Sequence of chain 1.A:
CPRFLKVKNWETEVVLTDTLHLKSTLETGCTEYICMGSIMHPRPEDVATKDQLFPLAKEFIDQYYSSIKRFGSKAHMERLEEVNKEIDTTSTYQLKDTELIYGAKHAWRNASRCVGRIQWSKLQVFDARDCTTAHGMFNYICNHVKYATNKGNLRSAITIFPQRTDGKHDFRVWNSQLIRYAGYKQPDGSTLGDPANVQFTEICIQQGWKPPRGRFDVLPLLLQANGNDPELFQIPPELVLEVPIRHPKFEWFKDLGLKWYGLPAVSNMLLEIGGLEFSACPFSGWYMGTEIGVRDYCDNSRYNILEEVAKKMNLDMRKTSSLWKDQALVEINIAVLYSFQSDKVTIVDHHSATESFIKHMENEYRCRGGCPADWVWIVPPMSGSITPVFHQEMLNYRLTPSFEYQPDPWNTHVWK

This small molecule binds to this protein.
Small molecule (SMILES): Cc1cc(CCc2cc(CCN(C)C)cc(F)c2F)nc(N)n1

Binding-site contacts:
Ligand atom C06 contacts residue GLU296 of chain 1.A at 3.6 Å.
Ligand atom N02 contacts residue TRP291 of chain 1.A at 2.7 Å (h-bond).
Ligand atom C14 contacts residue GLU296 of chain 1.A at 3.7 Å.
Ligand atom C02 contacts residue GLU296 of chain 1.A at 3.5 Å.
Ligand atom C02 contacts residue TRP291 of chain 1.A at 3.8 Å (hydrophobic).
Ligand atom C21 contacts residue ARG307 of chain 1.A at 3.2 Å.
Ligand atom F12 contacts residue TYR292 of chain 1.A at 3.1 Å.
Ligand atom C15 contacts residue HEM1 of chain 1.C at 3.0 Å.
Ligand atom N02 contacts residue HEM1 of chain 1.C at 3.5 Å.
Ligand atom C07 contacts residue PHE288 of chain 1.A at 3.6 Å (hydrophobic).
Ligand atom C09 contacts residue HEM1 of chain 1.C at 3.7 Å.
Ligand atom C13 contacts residue GLN182 of chain 1.A at 3.6 Å.
Ligand atom C13 contacts residue TYR292 of chain 1.A at 3.7 Å (hydrophobic).
Ligand atom C05 contacts residue VAL271 of chain 1.A at 3.7 Å (hydrophobic).
Ligand atom C07 contacts residue HEM1 of chain 1.C at 3.5 Å.
Ligand atom C04 contacts residue HEM1 of chain 1.C at 3.7 Å.
Ligand atom N02 contacts residue PRO269 of chain 1.A at 3.7 Å.
Ligand atom N02 contacts residue GLU296 of chain 1.A at 2.7 Å (salt-bridge).
Ligand atom C16 contacts residue GLU296 of chain 1.A at 3.7 Å.
Ligand atom C11 contacts residue GLN182 of chain 1.A at 3.6 Å.
Ligand atom C20 contacts residue ARG300 of chain 1.A at 3.5 Å.
Ligand atom C06 contacts residue HEM1 of chain 1.C at 3.6 Å.
Ligand atom C12 contacts residue GLN182 of chain 1.A at 3.2 Å.
Ligand atom N02 contacts residue TYR292 of chain 1.A at 3.7 Å.
Ligand atom C15 contacts residue GLU296 of chain 1.A at 3.5 Å.
Ligand atom C02 contacts residue HEM1 of chain 1.C at 3.4 Å.
Ligand atom N01 contacts residue GLU296 of chain 1.A at 2.7 Å (salt-bridge).
Ligand atom N01 contacts residue HEM1 of chain 1.C at 3.6 Å.
Ligand atom C09 contacts residue VAL271 of chain 1.A at 3.5 Å (hydrophobic).
Ligand atom C08 contacts residue GLU296 of chain 1.A at 3.6 Å.
Ligand atom C07 contacts residue SER289 of chain 1.A at 3.7 Å.
Ligand atom F11 contacts residue VAL271 of chain 1.A at 3.2 Å.
Ligand atom F12 contacts residue GLN182 of chain 1.A at 3.0 Å.
Ligand atom C18 contacts residue ASP301 of chain 1.A at 3.4 Å.
Ligand atom C07 contacts residue GLY290 of chain 1.A at 3.4 Å.
Ligand atom N03 contacts residue PRO269 of chain 1.A at 3.7 Å.
Ligand atom N03 contacts residue HEM1 of chain 1.C at 3.4 Å (h-bond).
Ligand atom F11 contacts residue PRO269 of chain 1.A at 3.8 Å.
Ligand atom F12 contacts residue PRO269 of chain 1.A at 3.1 Å.
Ligand atom C08 contacts residue HEM1 of chain 1.C at 3.4 Å.